Binding-site contacts:
Ligand atom C18 contacts residue MET181 of chain 1.D at 3.6 Å (hydrophobic).
Ligand atom O14 contacts residue NAD1 of chain 1.K at 3.4 Å (h-bond).
Ligand atom C17 contacts residue MET181 of chain 1.D at 3.5 Å (hydrophobic).
Ligand atom C18 contacts residue ILE222 of chain 1.D at 3.7 Å (hydrophobic).
Ligand atom C04 contacts residue NAD1 of chain 1.K at 3.5 Å.
Ligand atom C07 contacts residue PHE169 of chain 1.D at 3.8 Å (hydrophobic).
Ligand atom N21 contacts residue NAD1 of chain 1.K at 3.5 Å (h-bond).
Ligand atom O22 contacts residue NAD1 of chain 1.K at 3.3 Å (h-bond).
Ligand atom C15 contacts residue NAD1 of chain 1.K at 3.7 Å.
Ligand atom C06 contacts residue NAD1 of chain 1.K at 3.3 Å.
Ligand atom C16 contacts residue MET181 of chain 1.D at 3.8 Å (hydrophobic).
Ligand atom C05 contacts residue NAD1 of chain 1.K at 3.6 Å.
Ligand atom C19 contacts residue MET123 of chain 1.D at 3.6 Å (hydrophobic).
Ligand atom N21 contacts residue ALA218 of chain 1.D at 3.8 Å.
Ligand atom O22 contacts residue ALA218 of chain 1.D at 3.0 Å.
Ligand atom O23 contacts residue MET181 of chain 1.D at 3.8 Å.
Ligand atom C17 contacts residue ILE222 of chain 1.D at 3.9 Å (hydrophobic).
Ligand atom C17 contacts residue GLY116 of chain 1.D at 3.9 Å.
Ligand atom C02 contacts residue MET219 of chain 1.D at 3.8 Å (hydrophobic).
Ligand atom O23 contacts residue GLY116 of chain 1.D at 2.9 Å.
Ligand atom C05 contacts residue TYR178 of chain 1.D at 3.5 Å (hydrophobic).
Ligand atom O23 contacts residue ILE115 of chain 1.D at 3.8 Å.
Ligand atom C09 contacts residue PHE169 of chain 1.D at 3.6 Å (hydrophobic).
Ligand atom C16 contacts residue ALA218 of chain 1.D at 3.9 Å (hydrophobic).
Ligand atom O13 contacts residue NAD1 of chain 1.K at 2.5 Å (h-bond).
Ligand atom C01 contacts residue MET219 of chain 1.D at 3.7 Å (hydrophobic).
Ligand atom C19 contacts residue MET181 of chain 1.D at 3.6 Å (hydrophobic).
Ligand atom C16 contacts residue NAD1 of chain 1.K at 3.7 Å.
Ligand atom N21 contacts residue GLY116 of chain 1.D at 3.7 Å.
Ligand atom C15 contacts residue ALA218 of chain 1.D at 3.8 Å (hydrophobic).
Ligand atom O14 contacts residue ALA218 of chain 1.D at 3.5 Å.
Ligand atom C02 contacts residue NAD1 of chain 1.K at 3.5 Å.
Ligand atom O23 contacts residue NAD1 of chain 1.K at 3.0 Å (h-bond).
Ligand atom O13 contacts residue TYR178 of chain 1.D at 2.5 Å (h-bond).
Ligand atom C07 contacts residue NAD1 of chain 1.K at 3.5 Å.
Ligand atom C03 contacts residue NAD1 of chain 1.K at 3.5 Å.
Ligand atom C17 contacts residue PHE117 of chain 1.D at 3.7 Å (hydrophobic).
Ligand atom C04 contacts residue TYR178 of chain 1.D at 3.5 Å (hydrophobic).
Ligand atom C19 contacts residue ILE222 of chain 1.D at 3.8 Å (hydrophobic).
Ligand atom C01 contacts residue NAD1 of chain 1.K at 3.2 Å.

Sequence of chain 1.D:
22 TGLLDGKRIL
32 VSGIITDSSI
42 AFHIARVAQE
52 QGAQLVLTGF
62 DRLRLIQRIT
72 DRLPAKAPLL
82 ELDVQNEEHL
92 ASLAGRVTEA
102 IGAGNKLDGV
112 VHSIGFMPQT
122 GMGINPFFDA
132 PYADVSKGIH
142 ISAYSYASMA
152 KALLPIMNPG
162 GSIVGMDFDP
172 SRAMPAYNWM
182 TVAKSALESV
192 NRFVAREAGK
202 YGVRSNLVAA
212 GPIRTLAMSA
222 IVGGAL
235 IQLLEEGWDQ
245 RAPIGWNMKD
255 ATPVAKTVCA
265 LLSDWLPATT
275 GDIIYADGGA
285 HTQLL

The small molecule below binds the protein below.
Small molecule (SMILES): CCCCCCc1ccc(Oc2ccccc2[N+](=O)[O-])c(O)c1